Sequence of chain 3.A:
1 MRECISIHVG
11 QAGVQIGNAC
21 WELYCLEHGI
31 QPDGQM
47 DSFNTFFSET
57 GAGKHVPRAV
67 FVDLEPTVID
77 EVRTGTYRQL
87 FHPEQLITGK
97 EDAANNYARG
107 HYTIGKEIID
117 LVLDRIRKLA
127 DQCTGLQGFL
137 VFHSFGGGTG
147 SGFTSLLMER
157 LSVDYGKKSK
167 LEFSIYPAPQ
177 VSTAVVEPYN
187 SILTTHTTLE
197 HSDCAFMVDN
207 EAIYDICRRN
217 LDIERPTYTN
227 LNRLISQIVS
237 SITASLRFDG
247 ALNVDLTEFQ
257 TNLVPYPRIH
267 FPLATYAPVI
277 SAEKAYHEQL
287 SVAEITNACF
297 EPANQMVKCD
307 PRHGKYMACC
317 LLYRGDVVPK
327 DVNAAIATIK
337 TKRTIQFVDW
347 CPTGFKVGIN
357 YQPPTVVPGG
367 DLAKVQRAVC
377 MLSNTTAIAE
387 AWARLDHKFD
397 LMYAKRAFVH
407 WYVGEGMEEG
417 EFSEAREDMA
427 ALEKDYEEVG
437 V

Binding-site contacts:
Ligand atom C8 contacts residue LYS124 of chain 3.A at 2.1 Å.
Ligand atom C4 contacts residue LYS297 of chain 25.B at 2.9 Å.
Ligand atom C7 contacts residue LYS124 of chain 3.A at 2.4 Å.
Ligand atom C27 contacts residue PHE341 of chain 25.B at 3.5 Å (hydrophobic).
Ligand atom O2 contacts residue ASP295 of chain 25.B at 1.6 Å (salt-bridge).
Ligand atom C24 contacts residue PHE294 of chain 25.B at 3.2 Å (hydrophobic).
Ligand atom C9 contacts residue LYS124 of chain 3.A at 3.0 Å.
Ligand atom C3 contacts residue ARG306 of chain 25.B at 3.0 Å.
Ligand atom C17 contacts residue ARG121 of chain 3.A at 3.2 Å.
Ligand atom O7 contacts residue ASP120 of chain 3.A at 3.2 Å (salt-bridge).
Ligand atom O2 contacts residue ARG306 of chain 25.B at 3.0 Å (salt-bridge).
Ligand atom C7 contacts residue ASP120 of chain 3.A at 3.4 Å.
Ligand atom C5 contacts residue ASP295 of chain 25.B at 3.0 Å.
Ligand atom C23 contacts residue PHE294 of chain 25.B at 3.5 Å (hydrophobic).
Ligand atom O24 contacts residue TYR310 of chain 25.B at 3.2 Å (h-bond).
Ligand atom C17 contacts residue LYS124 of chain 3.A at 1.1 Å.
Ligand atom C4 contacts residue ARG306 of chain 25.B at 3.2 Å.
Ligand atom C7 contacts residue LYS297 of chain 25.B at 3.3 Å.
Ligand atom C5 contacts residue LYS297 of chain 25.B at 2.7 Å.
Ligand atom C16 contacts residue ARG306 of chain 25.B at 2.6 Å.
Ligand atom O1 contacts residue ALA296 of chain 25.B at 3.0 Å (h-bond).
Ligand atom O8 contacts residue ASP120 of chain 3.A at 3.3 Å.
Ligand atom C6 contacts residue LYS297 of chain 25.B at 2.4 Å.
Ligand atom O91 contacts residue ASP295 of chain 25.B at 2.6 Å (salt-bridge).
Ligand atom O8 contacts residue LYS124 of chain 3.A at 3.0 Å.
Ligand atom C19 contacts residue LYS124 of chain 3.A at 3.5 Å.
Ligand atom O3 contacts residue ARG306 of chain 25.B at 2.1 Å (salt-bridge).
Ligand atom O2 contacts residue LYS297 of chain 25.B at 3.5 Å (salt-bridge).
Ligand atom O2 contacts residue ALA296 of chain 25.B at 3.5 Å (h-bond).
Ligand atom O24 contacts residue PHE294 of chain 25.B at 2.5 Å (h-bond).
Ligand atom C3 contacts residue ASP295 of chain 25.B at 3.3 Å.
Ligand atom C2 contacts residue ASP295 of chain 25.B at 1.9 Å.
Ligand atom O1 contacts residue ASP295 of chain 25.B at 2.7 Å (salt-bridge).
Ligand atom C6 contacts residue ASP120 of chain 3.A at 2.7 Å.
Ligand atom O1 contacts residue PHE294 of chain 25.B at 3.5 Å (h-bond).
Ligand atom O7 contacts residue LYS124 of chain 3.A at 2.1 Å.
Ligand atom C1 contacts residue ASP295 of chain 25.B at 2.5 Å.
Ligand atom O91 contacts residue LYS124 of chain 3.A at 2.9 Å (salt-bridge).
Ligand atom O9 contacts residue ASP295 of chain 25.B at 3.5 Å (salt-bridge).
Ligand atom C25 contacts residue ARG306 of chain 25.B at 3.5 Å.

A small-molecule ligand and the protein it binds are described below.
Small molecule (SMILES): CC[C@H](/C=C(/C)[C@@H]1C[C@@H](OC)C[C@H](O)C(C)(C)[C@@]2(O)O[C@@H](C[C@@H](OC)[C@H](O)C(=O)O1)C[C@@H](OC)[C@H]2O)CO

Sequence of chain 25.B:
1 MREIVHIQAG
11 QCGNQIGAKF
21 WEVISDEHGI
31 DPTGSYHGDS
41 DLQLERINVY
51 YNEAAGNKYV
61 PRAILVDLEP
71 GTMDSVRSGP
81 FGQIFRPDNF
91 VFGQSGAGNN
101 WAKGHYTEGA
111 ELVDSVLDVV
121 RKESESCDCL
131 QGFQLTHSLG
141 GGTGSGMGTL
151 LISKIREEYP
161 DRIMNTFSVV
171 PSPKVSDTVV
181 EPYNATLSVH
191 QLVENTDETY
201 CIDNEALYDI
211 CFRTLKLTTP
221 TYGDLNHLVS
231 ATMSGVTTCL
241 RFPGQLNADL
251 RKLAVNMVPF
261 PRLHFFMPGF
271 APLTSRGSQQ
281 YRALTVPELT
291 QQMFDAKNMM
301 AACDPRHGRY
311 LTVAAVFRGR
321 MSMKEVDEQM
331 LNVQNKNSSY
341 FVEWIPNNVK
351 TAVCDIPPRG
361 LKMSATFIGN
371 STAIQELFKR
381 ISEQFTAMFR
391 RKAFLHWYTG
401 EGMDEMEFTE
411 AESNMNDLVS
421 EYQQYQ